Binding-site contacts:
Ligand atom C1 contacts residue ASN603 of chain 1.B at 1.4 Å.
Ligand atom C4 contacts residue ASN603 of chain 1.B at 4.2 Å.
Ligand atom C2 contacts residue ASN603 of chain 1.B at 2.5 Å.
Ligand atom O5 contacts residue ASN603 of chain 1.B at 2.4 Å (h-bond).
Ligand atom C8 contacts residue ASN603 of chain 1.B at 4.4 Å.
Ligand atom C7 contacts residue ASN603 of chain 1.B at 3.3 Å.
Ligand atom O6 contacts residue ASN603 of chain 1.B at 4.2 Å.
Ligand atom C5 contacts residue ASN603 of chain 1.B at 3.7 Å.
Ligand atom O7 contacts residue ASN603 of chain 1.B at 3.0 Å (h-bond).
Ligand atom C3 contacts residue ASN603 of chain 1.B at 3.8 Å.
Ligand atom O7 contacts residue THR604 of chain 1.B at 4.3 Å.
Ligand atom N2 contacts residue ASN603 of chain 1.B at 2.9 Å (h-bond).

The protein below binds the small molecule below.
Small molecule (SMILES): CC(=O)N[C@@H]1[C@@H](O)[C@H](O)[C@@H](CO)O[C@H]1O

Sequence of chain 1.B:
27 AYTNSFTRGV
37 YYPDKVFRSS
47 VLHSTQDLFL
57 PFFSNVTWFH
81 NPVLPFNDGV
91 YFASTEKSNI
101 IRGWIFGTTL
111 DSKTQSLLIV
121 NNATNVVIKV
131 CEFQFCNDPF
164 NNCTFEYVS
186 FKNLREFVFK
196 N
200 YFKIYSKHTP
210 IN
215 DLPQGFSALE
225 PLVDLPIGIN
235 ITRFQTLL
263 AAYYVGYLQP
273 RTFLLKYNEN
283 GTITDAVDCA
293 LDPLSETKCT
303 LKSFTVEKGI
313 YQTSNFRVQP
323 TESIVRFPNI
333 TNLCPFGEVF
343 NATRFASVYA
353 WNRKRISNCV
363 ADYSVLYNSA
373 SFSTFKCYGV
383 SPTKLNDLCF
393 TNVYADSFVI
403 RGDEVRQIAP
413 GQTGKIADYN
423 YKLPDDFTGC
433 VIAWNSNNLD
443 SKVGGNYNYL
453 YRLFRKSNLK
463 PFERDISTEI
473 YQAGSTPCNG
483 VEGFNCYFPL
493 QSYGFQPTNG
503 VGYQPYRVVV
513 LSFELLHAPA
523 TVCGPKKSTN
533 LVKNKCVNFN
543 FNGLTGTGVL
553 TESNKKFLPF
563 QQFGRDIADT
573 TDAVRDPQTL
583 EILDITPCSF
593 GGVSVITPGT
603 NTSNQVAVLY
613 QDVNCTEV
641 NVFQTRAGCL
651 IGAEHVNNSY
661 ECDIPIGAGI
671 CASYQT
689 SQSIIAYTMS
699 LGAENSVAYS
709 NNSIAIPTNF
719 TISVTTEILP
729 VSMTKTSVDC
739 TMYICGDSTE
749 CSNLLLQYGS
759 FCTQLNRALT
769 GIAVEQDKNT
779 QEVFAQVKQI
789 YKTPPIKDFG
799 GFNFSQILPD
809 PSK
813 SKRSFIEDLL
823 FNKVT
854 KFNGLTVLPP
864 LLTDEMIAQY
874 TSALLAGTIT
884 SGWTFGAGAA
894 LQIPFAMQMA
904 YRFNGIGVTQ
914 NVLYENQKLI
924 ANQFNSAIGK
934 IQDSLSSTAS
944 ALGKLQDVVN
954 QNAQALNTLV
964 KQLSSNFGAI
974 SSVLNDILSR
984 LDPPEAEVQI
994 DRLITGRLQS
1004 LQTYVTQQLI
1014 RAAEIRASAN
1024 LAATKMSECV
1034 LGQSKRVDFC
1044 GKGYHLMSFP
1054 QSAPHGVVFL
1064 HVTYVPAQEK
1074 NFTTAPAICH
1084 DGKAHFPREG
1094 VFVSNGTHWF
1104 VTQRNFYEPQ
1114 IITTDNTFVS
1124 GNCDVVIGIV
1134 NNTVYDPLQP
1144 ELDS